Sequence of chain 1.D:
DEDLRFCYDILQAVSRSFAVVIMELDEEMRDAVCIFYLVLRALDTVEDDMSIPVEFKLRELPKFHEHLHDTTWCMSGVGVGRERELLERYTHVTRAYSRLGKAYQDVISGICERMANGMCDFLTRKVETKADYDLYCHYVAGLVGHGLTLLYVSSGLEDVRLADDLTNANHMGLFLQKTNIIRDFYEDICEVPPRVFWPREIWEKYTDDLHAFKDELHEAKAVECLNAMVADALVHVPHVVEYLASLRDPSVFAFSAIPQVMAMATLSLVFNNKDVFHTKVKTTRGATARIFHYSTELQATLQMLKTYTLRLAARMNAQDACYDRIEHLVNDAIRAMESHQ

Binding-site contacts:
Ligand atom C12 contacts residue GLY169 of chain 1.D at 3.6 Å.
Ligand atom O2A contacts residue SER39 of chain 1.D at 2.4 Å (h-bond).
Ligand atom C13 contacts residue MET196 of chain 1.D at 3.9 Å (hydrophobic).
Ligand atom S1 contacts residue TYR61 of chain 1.D at 3.1 Å (h-bond).
Ligand atom C5 contacts residue GLN201 of chain 1.D at 3.9 Å.
Ligand atom C15 contacts residue ALA193 of chain 1.D at 3.7 Å (hydrophobic).
Ligand atom C10 contacts residue GLY197 of chain 1.D at 3.6 Å.
Ligand atom C3 contacts residue GLN201 of chain 1.D at 3.7 Å.
Ligand atom PA contacts residue SER39 of chain 1.D at 3.8 Å.
Ligand atom C12 contacts residue GLY197 of chain 1.D at 4.0 Å.
Ligand atom C14 contacts residue LEU172 of chain 1.D at 3.5 Å (hydrophobic).
Ligand atom C13 contacts residue LEU172 of chain 1.D at 3.8 Å (hydrophobic).
Ligand atom C12 contacts residue MET196 of chain 1.D at 3.9 Å (hydrophobic).
Ligand atom C13 contacts residue GLY169 of chain 1.D at 3.8 Å.
Ligand atom C15 contacts residue GLY169 of chain 1.D at 3.4 Å.
Ligand atom PA contacts residue TYR61 of chain 1.D at 3.3 Å.
Ligand atom C15 contacts residue MET196 of chain 1.D at 3.5 Å (hydrophobic).
Ligand atom O2A contacts residue PHE42 of chain 1.D at 3.5 Å.
Ligand atom C8 contacts residue VAL168 of chain 1.D at 3.6 Å (hydrophobic).
Ligand atom C4 contacts residue ASN204 of chain 1.D at 3.4 Å.
Ligand atom C10 contacts residue LEU200 of chain 1.D at 3.7 Å (hydrophobic).
Ligand atom C9 contacts residue LEU200 of chain 1.D at 4.0 Å (hydrophobic).
Ligand atom C7 contacts residue LEU200 of chain 1.D at 3.9 Å (hydrophobic).
Ligand atom C9 contacts residue VAL168 of chain 1.D at 3.7 Å (hydrophobic).
Ligand atom O1B contacts residue SER41 of chain 1.D at 2.9 Å (h-bond).
Ligand atom O3B contacts residue ASN204 of chain 1.D at 3.7 Å.
Ligand atom C12 contacts residue LEU172 of chain 1.D at 4.0 Å (hydrophobic).
Ligand atom C11 contacts residue LEU200 of chain 1.D at 3.8 Å (hydrophobic).
Ligand atom C14 contacts residue TYR176 of chain 1.D at 3.7 Å (hydrophobic).
Ligand atom C11 contacts residue LEU172 of chain 1.D at 3.9 Å (hydrophobic).
Ligand atom C10 contacts residue VAL168 of chain 1.D at 4.0 Å (hydrophobic).
Ligand atom C14 contacts residue MET196 of chain 1.D at 3.8 Å (hydrophobic).
Ligand atom O1A contacts residue SER41 of chain 1.D at 3.9 Å.
Ligand atom O3A contacts residue TYR61 of chain 1.D at 4.0 Å.
Ligand atom C15 contacts residue TYR267 of chain 1.D at 4.0 Å (hydrophobic).
Ligand atom O2A contacts residue TYR61 of chain 1.D at 2.7 Å (h-bond).
Ligand atom C7 contacts residue VAL168 of chain 1.D at 4.0 Å (hydrophobic).
Ligand atom C5 contacts residue ALA165 of chain 1.D at 4.0 Å (hydrophobic).
Ligand atom C8 contacts residue LEU200 of chain 1.D at 3.6 Å (hydrophobic).
Ligand atom C4 contacts residue GLN201 of chain 1.D at 3.8 Å.

A small-molecule ligand and the protein it binds are described below.
Small molecule (SMILES): CC(C)=CCC/C(C)=C/CC/C(C)=C/CS[P](=O)(O)OP(=O)(O)O